Sequence of chain 1.G:
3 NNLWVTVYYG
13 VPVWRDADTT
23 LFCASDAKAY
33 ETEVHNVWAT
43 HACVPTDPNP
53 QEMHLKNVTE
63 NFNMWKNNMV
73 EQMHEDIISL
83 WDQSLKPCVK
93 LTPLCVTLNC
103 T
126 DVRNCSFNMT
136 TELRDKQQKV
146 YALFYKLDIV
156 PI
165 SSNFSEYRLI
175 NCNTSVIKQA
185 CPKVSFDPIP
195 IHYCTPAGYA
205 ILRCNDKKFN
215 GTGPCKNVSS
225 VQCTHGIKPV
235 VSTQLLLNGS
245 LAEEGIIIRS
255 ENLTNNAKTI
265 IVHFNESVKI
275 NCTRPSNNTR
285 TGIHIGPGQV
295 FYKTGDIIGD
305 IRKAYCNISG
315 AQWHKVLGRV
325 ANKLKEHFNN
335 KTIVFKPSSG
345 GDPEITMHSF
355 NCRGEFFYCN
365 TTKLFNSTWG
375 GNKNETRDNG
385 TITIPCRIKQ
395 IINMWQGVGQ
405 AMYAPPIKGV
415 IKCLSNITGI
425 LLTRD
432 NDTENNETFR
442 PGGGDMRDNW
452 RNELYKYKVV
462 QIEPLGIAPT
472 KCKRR

This protein binds this small molecule.
Small molecule (SMILES): CC(=O)N[C@H]1[C@H](O[C@H]2[C@H](O)[C@@H](NC(C)=O)CO[C@@H]2CO)O[C@H](CO)[C@@H](O)[C@@H]1O

Binding-site contacts:
Ligand atom C5 contacts residue ASN420 of chain 1.G at 3.8 Å.
Ligand atom O6 contacts residue LEU245 of chain 1.G at 4.3 Å.
Ligand atom O7 contacts residue ASN420 of chain 1.G at 4.0 Å.
Ligand atom C8 contacts residue NAG1 of chain 1.GA at 3.8 Å.
Ligand atom O5 contacts residue SER271 of chain 1.G at 3.6 Å.
Ligand atom O5 contacts residue ASN420 of chain 1.G at 2.6 Å (h-bond).
Ligand atom N2 contacts residue ASN420 of chain 1.G at 2.5 Å (h-bond).
Ligand atom C1 contacts residue ASN420 of chain 1.G at 1.5 Å.
Ligand atom O6 contacts residue SER271 of chain 1.G at 3.4 Å (h-bond).
Ligand atom C4 contacts residue ASN420 of chain 1.G at 4.3 Å.
Ligand atom O7 contacts residue LYS232 of chain 1.G at 4.4 Å.
Ligand atom C7 contacts residue ASN420 of chain 1.G at 3.4 Å.
Ligand atom C5 contacts residue SER271 of chain 1.G at 4.4 Å.
Ligand atom C8 contacts residue ASN420 of chain 1.G at 4.2 Å.
Ligand atom C3 contacts residue ASN420 of chain 1.G at 3.6 Å.
Ligand atom C6 contacts residue SER271 of chain 1.G at 3.8 Å.
Ligand atom C2 contacts residue ASN420 of chain 1.G at 2.4 Å.